Sequence of chain 1.A:
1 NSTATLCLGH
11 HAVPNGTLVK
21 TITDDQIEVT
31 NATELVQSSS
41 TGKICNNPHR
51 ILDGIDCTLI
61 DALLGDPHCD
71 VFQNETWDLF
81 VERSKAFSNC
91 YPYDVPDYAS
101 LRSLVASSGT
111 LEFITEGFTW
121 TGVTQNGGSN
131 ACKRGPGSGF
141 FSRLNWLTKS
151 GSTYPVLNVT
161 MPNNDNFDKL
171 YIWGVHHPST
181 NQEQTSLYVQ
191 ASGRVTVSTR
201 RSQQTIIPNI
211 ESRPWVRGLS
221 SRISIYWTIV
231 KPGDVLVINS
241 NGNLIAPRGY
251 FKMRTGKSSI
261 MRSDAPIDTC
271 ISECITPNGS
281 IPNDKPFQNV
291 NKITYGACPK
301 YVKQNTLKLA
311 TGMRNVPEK

A protein and the small-molecule ligand that binds it are described below.
Small molecule (SMILES): CC(=O)N[C@@H]1[C@@H](O)[C@H](O)[C@@H](CO)O[C@H]1O

Binding-site contacts:
Ligand atom O6 contacts residue VAL105 of chain 1.H at 2.8 Å (h-bond).
Ligand atom C6 contacts residue VAL105 of chain 1.H at 3.6 Å (hydrophobic).
Ligand atom C2 contacts residue ASN31 of chain 1.A at 2.4 Å.
Ligand atom C6 contacts residue GLU104 of chain 1.H at 4.2 Å.
Ligand atom C4 contacts residue ASN31 of chain 1.A at 4.2 Å.
Ligand atom O6 contacts residue GLU104 of chain 1.H at 3.7 Å.
Ligand atom C8 contacts residue ASN31 of chain 1.A at 4.4 Å.
Ligand atom C7 contacts residue THR30 of chain 1.A at 4.4 Å.
Ligand atom C4 contacts residue GLU104 of chain 1.H at 4.4 Å.
Ligand atom C7 contacts residue ASN31 of chain 1.A at 3.2 Å.
Ligand atom C8 contacts residue THR30 of chain 1.A at 3.9 Å.
Ligand atom C3 contacts residue ASN31 of chain 1.A at 3.8 Å.
Ligand atom N2 contacts residue ASN31 of chain 1.A at 2.8 Å (h-bond).
Ligand atom O5 contacts residue ASN31 of chain 1.A at 2.4 Å (h-bond).
Ligand atom O5 contacts residue THR311 of chain 1.A at 4.3 Å.
Ligand atom O7 contacts residue ASN31 of chain 1.A at 3.2 Å (h-bond).
Ligand atom C1 contacts residue ASN31 of chain 1.A at 1.4 Å.
Ligand atom C5 contacts residue ASN31 of chain 1.A at 3.7 Å.
Ligand atom O4 contacts residue GLU104 of chain 1.H at 4.0 Å.

Sequence of chain 1.H:
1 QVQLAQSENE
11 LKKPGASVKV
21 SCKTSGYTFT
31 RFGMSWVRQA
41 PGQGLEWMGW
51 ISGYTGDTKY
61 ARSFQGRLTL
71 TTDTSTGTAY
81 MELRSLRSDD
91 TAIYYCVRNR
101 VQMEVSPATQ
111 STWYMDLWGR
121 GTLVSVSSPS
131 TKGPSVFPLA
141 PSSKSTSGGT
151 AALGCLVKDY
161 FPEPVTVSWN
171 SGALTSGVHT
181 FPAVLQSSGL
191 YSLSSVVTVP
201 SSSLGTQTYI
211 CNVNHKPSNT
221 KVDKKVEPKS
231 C